Binding-site contacts:
Ligand atom C8 contacts residue NAG2 of chain 1.R at 3.5 Å.
Ligand atom O5 contacts residue ASN460 of chain 1.A at 2.5 Å (h-bond).
Ligand atom C7 contacts residue ASN460 of chain 1.A at 4.0 Å.
Ligand atom N2 contacts residue ASN460 of chain 1.A at 2.8 Å (h-bond).
Ligand atom C8 contacts residue ARG396 of chain 1.A at 3.8 Å.
Ligand atom C4 contacts residue ASN460 of chain 1.A at 4.4 Å.
Ligand atom O7 contacts residue THR458 of chain 1.A at 3.4 Å.
Ligand atom N2 contacts residue THR458 of chain 1.A at 4.2 Å.
Ligand atom C8 contacts residue THR458 of chain 1.A at 3.4 Å.
Ligand atom C1 contacts residue ASN460 of chain 1.A at 1.5 Å.
Ligand atom N2 contacts residue NAG2 of chain 1.R at 3.8 Å.
Ligand atom C7 contacts residue THR458 of chain 1.A at 4.0 Å.
Ligand atom C1 contacts residue THR458 of chain 1.A at 3.8 Å.
Ligand atom C3 contacts residue ASN460 of chain 1.A at 3.9 Å.
Ligand atom C8 contacts residue ALA153 of chain 1.A at 3.6 Å (hydrophobic).
Ligand atom C7 contacts residue ALA153 of chain 1.A at 4.4 Å (hydrophobic).
Ligand atom C3 contacts residue THR458 of chain 1.A at 4.2 Å.
Ligand atom C7 contacts residue ARG312 of chain 1.A at 3.9 Å.
Ligand atom C8 contacts residue ILE152 of chain 1.A at 3.9 Å (hydrophobic).
Ligand atom C2 contacts residue ASN460 of chain 1.A at 2.5 Å.
Ligand atom O7 contacts residue ARG312 of chain 1.A at 3.6 Å (salt-bridge).
Ligand atom O6 contacts residue LYS310 of chain 1.A at 4.0 Å.
Ligand atom O7 contacts residue ALA153 of chain 1.A at 4.3 Å.
Ligand atom C5 contacts residue ASN460 of chain 1.A at 3.8 Å.
Ligand atom C7 contacts residue NAG2 of chain 1.R at 4.2 Å.
Ligand atom C2 contacts residue THR458 of chain 1.A at 4.3 Å.
Ligand atom C8 contacts residue ARG312 of chain 1.A at 3.7 Å.
Ligand atom O6 contacts residue TRP345 of chain 1.A at 3.3 Å.

A small-molecule ligand and the protein it binds are described below.
Small molecule (SMILES): CC(=O)N[C@H]1[C@H](O[C@H]2[C@H](O)[C@@H](NC(C)=O)CO[C@@H]2CO)O[C@H](CO)[C@@H](O)[C@@H]1O

Sequence of chain 1.A:
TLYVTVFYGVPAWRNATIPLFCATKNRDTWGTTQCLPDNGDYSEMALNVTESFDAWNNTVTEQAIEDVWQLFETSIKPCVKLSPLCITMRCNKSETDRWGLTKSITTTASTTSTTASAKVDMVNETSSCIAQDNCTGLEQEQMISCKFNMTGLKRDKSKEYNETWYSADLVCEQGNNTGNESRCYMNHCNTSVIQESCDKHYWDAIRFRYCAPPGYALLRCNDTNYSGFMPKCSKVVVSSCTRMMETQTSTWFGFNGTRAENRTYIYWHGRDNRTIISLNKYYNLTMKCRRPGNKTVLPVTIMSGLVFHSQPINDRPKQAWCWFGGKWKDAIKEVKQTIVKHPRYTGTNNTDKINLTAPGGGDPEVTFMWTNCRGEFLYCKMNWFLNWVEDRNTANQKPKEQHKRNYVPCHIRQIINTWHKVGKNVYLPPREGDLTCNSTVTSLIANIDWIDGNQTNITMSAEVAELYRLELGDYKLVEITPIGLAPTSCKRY